Sequence of chain 1.A:
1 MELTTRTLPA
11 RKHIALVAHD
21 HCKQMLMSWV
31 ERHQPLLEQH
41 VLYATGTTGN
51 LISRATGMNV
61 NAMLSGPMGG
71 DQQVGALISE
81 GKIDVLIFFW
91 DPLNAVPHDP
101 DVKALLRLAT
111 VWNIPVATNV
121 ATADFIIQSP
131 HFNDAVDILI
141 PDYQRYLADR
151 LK

Binding-site contacts:
Ligand atom C1 contacts residue ASP71 of chain 1.A at 3.9 Å.
Ligand atom O3P contacts residue THR47 of chain 1.A at 3.8 Å.
Ligand atom O1 contacts residue HIS19 of chain 1.A at 3.3 Å.
Ligand atom N2 contacts residue GLY66 of chain 1.A at 3.9 Å.
Ligand atom N2 contacts residue ASP71 of chain 1.A at 2.9 Å (salt-bridge).
Ligand atom O2P contacts residue ARG150 of chain 1.F at 2.8 Å (salt-bridge).
Ligand atom O1 contacts residue GLY66 of chain 1.A at 3.9 Å.
Ligand atom O4P contacts residue SER65 of chain 1.A at 2.7 Å (h-bond).
Ligand atom P contacts residue GLY66 of chain 1.A at 3.9 Å.
Ligand atom P contacts residue THR45 of chain 1.A at 3.5 Å.
Ligand atom O3P contacts residue THR48 of chain 1.A at 2.6 Å (h-bond).
Ligand atom C1 contacts residue HIS19 of chain 1.A at 3.5 Å.
Ligand atom N2 contacts residue VAL17 of chain 1.A at 3.5 Å.
Ligand atom P contacts residue LYS23 of chain 1.A at 3.9 Å.
Ligand atom C2 contacts residue THR45 of chain 1.A at 3.5 Å.
Ligand atom O1 contacts residue HIS98 of chain 1.A at 2.9 Å (h-bond).
Ligand atom C2 contacts residue GLY66 of chain 1.A at 4.0 Å.
Ligand atom C1 contacts residue GLY66 of chain 1.A at 3.7 Å.
Ligand atom O3P contacts residue THR45 of chain 1.A at 2.4 Å (h-bond).
Ligand atom C1 contacts residue HIS98 of chain 1.A at 3.6 Å.
Ligand atom O1P contacts residue GLY66 of chain 1.A at 3.3 Å (h-bond).
Ligand atom P contacts residue THR47 of chain 1.A at 3.5 Å.
Ligand atom N2 contacts residue HIS98 of chain 1.A at 3.8 Å.
Ligand atom O2 contacts residue ASP71 of chain 1.A at 2.4 Å (salt-bridge).
Ligand atom O1 contacts residue PRO67 of chain 1.A at 3.8 Å.
Ligand atom O4P contacts residue THR47 of chain 1.A at 2.7 Å (h-bond).
Ligand atom O2P contacts residue LYS23 of chain 1.A at 2.7 Å (salt-bridge).
Ligand atom O1P contacts residue THR45 of chain 1.A at 3.9 Å.
Ligand atom O2P contacts residue ASP20 of chain 1.A at 3.9 Å.
Ligand atom C2 contacts residue ALA18 of chain 1.A at 3.7 Å (hydrophobic).
Ligand atom O2 contacts residue HIS19 of chain 1.A at 3.0 Å (h-bond).
Ligand atom O2 contacts residue VAL102 of chain 1.A at 3.7 Å.
Ligand atom O4P contacts residue GLY46 of chain 1.A at 3.9 Å.
Ligand atom O4P contacts residue GLY66 of chain 1.A at 3.3 Å (h-bond).
Ligand atom O2 contacts residue PHE88 of chain 1.A at 3.6 Å.
Ligand atom O2P contacts residue THR47 of chain 1.A at 3.1 Å (h-bond).
Ligand atom N2 contacts residue HIS19 of chain 1.A at 3.6 Å (h-bond).
Ligand atom P contacts residue THR48 of chain 1.A at 3.9 Å.
Ligand atom C2 contacts residue VAL17 of chain 1.A at 3.8 Å (hydrophobic).
Ligand atom O2 contacts residue HIS98 of chain 1.A at 3.1 Å (h-bond).

The protein below binds the small molecule below.
Small molecule (SMILES): O=C(COP(=O)(O)O)NO

Sequence of chain 1.F:
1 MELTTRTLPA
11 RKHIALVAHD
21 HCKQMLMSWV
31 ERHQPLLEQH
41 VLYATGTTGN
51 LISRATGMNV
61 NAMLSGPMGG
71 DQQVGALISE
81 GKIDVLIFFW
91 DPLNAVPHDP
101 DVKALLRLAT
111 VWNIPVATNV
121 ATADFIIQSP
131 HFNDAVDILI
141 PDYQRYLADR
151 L